A protein and the small-molecule ligand that binds it are described below.
Small molecule (SMILES): CC(=O)N[C@H]1[C@H](O[C@H]2[C@H](O)[C@@H](NC(C)=O)CO[C@@H]2CO)O[C@H](CO)[C@@H](O[C@@H]2O[C@H](CO)[C@@H](O)[C@H](O[C@H]3O[C@H](CO)[C@@H](O)[C@H](O)[C@@H]3O)[C@@H]2O)[C@@H]1O

Binding-site contacts:
Ligand atom C2 contacts residue ASN232 of chain 1.D at 2.4 Å.
Ligand atom O4 contacts residue VAL414 of chain 1.D at 3.7 Å.
Ligand atom O6 contacts residue SER179 of chain 1.D at 3.2 Å (h-bond).
Ligand atom C3 contacts residue ASN232 of chain 1.D at 3.8 Å.
Ligand atom C3 contacts residue SER415 of chain 1.D at 3.8 Å.
Ligand atom C5 contacts residue VAL414 of chain 1.D at 3.3 Å (hydrophobic).
Ligand atom C8 contacts residue ASN346 of chain 1.D at 3.5 Å.
Ligand atom O3 contacts residue CYS413 of chain 1.D at 4.0 Å.
Ligand atom C2 contacts residue SER415 of chain 1.D at 3.5 Å.
Ligand atom C4 contacts residue VAL414 of chain 1.D at 3.6 Å (hydrophobic).
Ligand atom C6 contacts residue NAG1 of chain 1.HA at 3.7 Å.
Ligand atom C8 contacts residue LEU231 of chain 1.D at 3.7 Å (hydrophobic).
Ligand atom C7 contacts residue ASN232 of chain 1.D at 3.2 Å.
Ligand atom C1 contacts residue NAG1 of chain 1.HA at 4.1 Å.
Ligand atom C8 contacts residue SER415 of chain 1.D at 3.4 Å.
Ligand atom O7 contacts residue PRO182 of chain 1.D at 4.1 Å.
Ligand atom C1 contacts residue SER415 of chain 1.D at 3.6 Å.
Ligand atom C3 contacts residue VAL414 of chain 1.D at 3.3 Å (hydrophobic).
Ligand atom O5 contacts residue VAL414 of chain 1.D at 3.9 Å.
Ligand atom N2 contacts residue ASN232 of chain 1.D at 2.9 Å (h-bond).
Ligand atom C5 contacts residue NAG1 of chain 1.HA at 3.9 Å.
Ligand atom O6 contacts residue PRO176 of chain 1.D at 4.4 Å.
Ligand atom O7 contacts residue ASN232 of chain 1.D at 3.0 Å (h-bond).
Ligand atom C6 contacts residue SER179 of chain 1.D at 4.0 Å.
Ligand atom O3 contacts residue VAL414 of chain 1.D at 4.5 Å.
Ligand atom C1 contacts residue ASN232 of chain 1.D at 1.4 Å.
Ligand atom N2 contacts residue SER415 of chain 1.D at 2.6 Å (h-bond).
Ligand atom C4 contacts residue ASN232 of chain 1.D at 4.2 Å.
Ligand atom C6 contacts residue GLU181 of chain 1.D at 4.2 Å.
Ligand atom O5 contacts residue NAG1 of chain 1.HA at 3.3 Å.
Ligand atom C1 contacts residue VAL414 of chain 1.D at 3.6 Å (hydrophobic).
Ligand atom C5 contacts residue ASN232 of chain 1.D at 3.6 Å.
Ligand atom C7 contacts residue SER415 of chain 1.D at 3.4 Å.
Ligand atom O5 contacts residue ASN232 of chain 1.D at 2.3 Å (h-bond).
Ligand atom O3 contacts residue SER415 of chain 1.D at 4.5 Å.
Ligand atom O6 contacts residue GLY348 of chain 1.D at 3.8 Å.
Ligand atom C8 contacts residue ASN232 of chain 1.D at 4.4 Å.
Ligand atom N2 contacts residue VAL414 of chain 1.D at 4.3 Å.
Ligand atom O7 contacts residue VAL224 of chain 1.D at 3.9 Å.
Ligand atom C2 contacts residue VAL414 of chain 1.D at 3.9 Å (hydrophobic).

Sequence of chain 1.D:
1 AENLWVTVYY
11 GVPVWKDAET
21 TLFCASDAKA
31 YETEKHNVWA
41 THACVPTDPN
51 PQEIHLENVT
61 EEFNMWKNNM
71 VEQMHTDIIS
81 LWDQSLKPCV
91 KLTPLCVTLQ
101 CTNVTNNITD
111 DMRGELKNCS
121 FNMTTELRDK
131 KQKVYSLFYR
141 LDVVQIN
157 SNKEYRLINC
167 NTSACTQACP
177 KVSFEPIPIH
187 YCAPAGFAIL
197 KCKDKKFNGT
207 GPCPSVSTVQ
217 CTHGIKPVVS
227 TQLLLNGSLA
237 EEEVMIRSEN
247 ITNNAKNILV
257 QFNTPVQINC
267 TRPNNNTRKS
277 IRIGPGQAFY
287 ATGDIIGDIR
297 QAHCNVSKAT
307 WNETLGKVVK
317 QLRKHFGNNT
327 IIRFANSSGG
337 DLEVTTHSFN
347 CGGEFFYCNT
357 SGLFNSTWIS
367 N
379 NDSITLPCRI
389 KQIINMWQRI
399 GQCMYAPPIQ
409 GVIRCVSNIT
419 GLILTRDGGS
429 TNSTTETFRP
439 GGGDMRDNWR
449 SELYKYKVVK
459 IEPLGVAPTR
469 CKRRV